Sequence of chain 1.G:
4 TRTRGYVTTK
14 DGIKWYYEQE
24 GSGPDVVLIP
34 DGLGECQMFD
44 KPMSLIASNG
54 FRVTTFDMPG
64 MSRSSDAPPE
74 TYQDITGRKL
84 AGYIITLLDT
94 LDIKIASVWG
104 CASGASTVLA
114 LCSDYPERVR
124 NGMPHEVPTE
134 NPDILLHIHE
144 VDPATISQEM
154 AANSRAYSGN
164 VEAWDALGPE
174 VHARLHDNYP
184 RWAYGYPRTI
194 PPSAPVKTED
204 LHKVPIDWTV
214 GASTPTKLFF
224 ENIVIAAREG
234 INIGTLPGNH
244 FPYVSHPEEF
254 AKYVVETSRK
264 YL

This small molecule binds to this protein.
Small molecule (SMILES): C[C@H]1CCCC(=O)CCC/C=C/c2cc(O)cc(O)c2C(=O)O1

Binding-site contacts:
Ligand atom C1 contacts residue TRP185 of chain 1.G at 3.7 Å (hydrophobic).
Ligand atom C3P contacts residue HIS243 of chain 1.G at 3.8 Å.
Ligand atom O6P contacts residue ILE137 of chain 1.G at 3.7 Å.
Ligand atom C11 contacts residue HIS243 of chain 1.G at 3.5 Å.
Ligand atom C2P contacts residue LEU138 of chain 1.G at 3.9 Å (hydrophobic).
Ligand atom C5P contacts residue TYR160 of chain 1.G at 3.7 Å (hydrophobic).
Ligand atom C11 contacts residue PHE244 of chain 1.G at 3.5 Å (hydrophobic).
Ligand atom C9P contacts residue SER157 of chain 1.G at 3.5 Å.
Ligand atom O6P contacts residue LEU138 of chain 1.G at 3.8 Å.
Ligand atom C5 contacts residue LEU138 of chain 1.G at 3.7 Å (hydrophobic).
Ligand atom O2 contacts residue TRP185 of chain 1.G at 3.0 Å (h-bond).
Ligand atom C12 contacts residue TRP185 of chain 1.G at 3.9 Å (hydrophobic).
Ligand atom C8P contacts residue MET153 of chain 1.G at 3.8 Å (hydrophobic).
Ligand atom C5 contacts residue ASN134 of chain 1.G at 3.5 Å.
Ligand atom C7P contacts residue SER157 of chain 1.G at 3.9 Å.
Ligand atom C11 contacts residue LEU36 of chain 1.G at 3.9 Å (hydrophobic).
Ligand atom O12 contacts residue GLY35 of chain 1.G at 2.9 Å (h-bond).
Ligand atom O2 contacts residue SER106 of chain 1.G at 3.1 Å (h-bond).
Ligand atom C10 contacts residue HIS243 of chain 1.G at 3.1 Å.
Ligand atom C11 contacts residue ASP34 of chain 1.G at 2.8 Å.
Ligand atom O2 contacts residue GLY35 of chain 1.G at 3.9 Å.
Ligand atom O4 contacts residue PRO194 of chain 1.G at 3.3 Å.
Ligand atom C3 contacts residue ILE193 of chain 1.G at 3.8 Å (hydrophobic).
Ligand atom O12 contacts residue ALA105 of chain 1.G at 3.2 Å.
Ligand atom C12 contacts residue HIS243 of chain 1.G at 4.0 Å.
Ligand atom C12 contacts residue GLY35 of chain 1.G at 4.0 Å.
Ligand atom O12 contacts residue SER106 of chain 1.G at 3.3 Å (h-bond).
Ligand atom C2 contacts residue TRP185 of chain 1.G at 3.4 Å (hydrophobic).
Ligand atom C4 contacts residue ASN134 of chain 1.G at 3.5 Å.
Ligand atom C1P contacts residue HIS243 of chain 1.G at 3.8 Å.
Ligand atom C1 contacts residue ALA105 of chain 1.G at 3.8 Å (hydrophobic).
Ligand atom C3 contacts residue TRP185 of chain 1.G at 3.9 Å (hydrophobic).
Ligand atom C4 contacts residue PRO190 of chain 1.G at 4.0 Å (hydrophobic).
Ligand atom O4 contacts residue PRO190 of chain 1.G at 3.3 Å.
Ligand atom C12 contacts residue ALA105 of chain 1.G at 3.2 Å (hydrophobic).
Ligand atom O10 contacts residue HIS243 of chain 1.G at 2.9 Å (h-bond).
Ligand atom O10 contacts residue ALA105 of chain 1.G at 3.4 Å.
Ligand atom O2 contacts residue TYR189 of chain 1.G at 3.5 Å.
Ligand atom O12 contacts residue TRP185 of chain 1.G at 3.7 Å.
Ligand atom O4 contacts residue ASN134 of chain 1.G at 2.7 Å (h-bond).